A protein and the small-molecule ligand that binds it are described below.
Small molecule (SMILES): CC(C)CCC[C@@H](C)[C@H]1CC[C@H]2[C@@H]3CC=C4C[C@@H](OC(=O)CCC(=O)O)CC[C@]4(C)[C@H]3CC[C@]12C

Sequence of chain 1.A:
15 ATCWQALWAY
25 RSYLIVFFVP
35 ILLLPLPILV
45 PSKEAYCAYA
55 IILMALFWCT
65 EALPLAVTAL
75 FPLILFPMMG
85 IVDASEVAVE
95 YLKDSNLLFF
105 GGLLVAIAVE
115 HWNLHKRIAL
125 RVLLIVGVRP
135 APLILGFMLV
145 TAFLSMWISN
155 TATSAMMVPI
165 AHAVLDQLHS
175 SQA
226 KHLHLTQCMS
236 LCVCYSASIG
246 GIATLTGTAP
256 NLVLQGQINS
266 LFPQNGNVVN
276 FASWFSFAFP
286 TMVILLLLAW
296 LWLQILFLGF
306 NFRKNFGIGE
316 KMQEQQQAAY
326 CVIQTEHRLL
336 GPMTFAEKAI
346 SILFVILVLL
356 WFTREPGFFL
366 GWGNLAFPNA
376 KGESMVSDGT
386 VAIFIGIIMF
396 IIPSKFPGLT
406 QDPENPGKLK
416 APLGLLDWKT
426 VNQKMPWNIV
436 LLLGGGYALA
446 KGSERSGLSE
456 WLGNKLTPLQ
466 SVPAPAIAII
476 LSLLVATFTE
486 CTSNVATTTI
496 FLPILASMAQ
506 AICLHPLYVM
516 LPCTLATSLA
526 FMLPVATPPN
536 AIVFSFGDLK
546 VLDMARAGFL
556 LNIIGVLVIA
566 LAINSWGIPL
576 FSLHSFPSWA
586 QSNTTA

Binding-site contacts:
Ligand atom CAL contacts residue TYR50 of chain 1.A at 3.9 Å (hydrophobic).
Ligand atom CAZ contacts residue MET82 of chain 1.A at 4.3 Å (hydrophobic).
Ligand atom CAI contacts residue MET83 of chain 1.A at 4.4 Å (hydrophobic).
Ligand atom CBA contacts residue PHE389 of chain 1.B at 4.2 Å (hydrophobic).
Ligand atom CAC contacts residue PRO34 of chain 1.A at 4.1 Å (hydrophobic).
Ligand atom CAB contacts residue ILE392 of chain 1.B at 4.0 Å (hydrophobic).
Ligand atom CAK contacts residue MET83 of chain 1.A at 4.3 Å (hydrophobic).
Ligand atom CBA contacts residue ILE78 of chain 1.A at 4.4 Å (hydrophobic).
Ligand atom CAP contacts residue LEU79 of chain 1.A at 3.9 Å (hydrophobic).
Ligand atom OAW contacts residue TYR50 of chain 1.A at 4.2 Å.
Ligand atom CBF contacts residue MET83 of chain 1.A at 4.4 Å (hydrophobic).
Ligand atom CAT contacts residue PRO41 of chain 1.A at 4.5 Å (hydrophobic).
Ligand atom CAY contacts residue TYR50 of chain 1.A at 3.2 Å (hydrophobic).
Ligand atom CAM contacts residue TYR50 of chain 1.A at 3.4 Å (hydrophobic).
Ligand atom CAU contacts residue TYR53 of chain 1.A at 3.7 Å (hydrophobic).
Ligand atom CAI contacts residue MET82 of chain 1.A at 3.3 Å (hydrophobic).
Ligand atom OAG contacts residue TYR50 of chain 1.A at 2.8 Å (h-bond).
Ligand atom CAR contacts residue TYR50 of chain 1.A at 4.3 Å (hydrophobic).
Ligand atom CAC contacts residue LEU57 of chain 1.A at 3.8 Å (hydrophobic).
Ligand atom CAN contacts residue ILE78 of chain 1.A at 4.4 Å (hydrophobic).
Ligand atom CBE contacts residue LEU79 of chain 1.A at 3.9 Å (hydrophobic).
Ligand atom CAC contacts residue TYR53 of chain 1.A at 4.2 Å (hydrophobic).
Ligand atom CAN contacts residue PHE389 of chain 1.B at 4.2 Å (hydrophobic).
Ligand atom CAA contacts residue ILE393 of chain 1.B at 3.8 Å (hydrophobic).
Ligand atom CAK contacts residue MET82 of chain 1.A at 3.6 Å (hydrophobic).
Ligand atom CAS contacts residue LEU38 of chain 1.A at 4.0 Å (hydrophobic).
Ligand atom CAA contacts residue PHE389 of chain 1.B at 4.1 Å (hydrophobic).
Ligand atom CAQ contacts residue MET82 of chain 1.A at 3.8 Å (hydrophobic).
Ligand atom CBB contacts residue TYR53 of chain 1.A at 4.4 Å (hydrophobic).
Ligand atom CAB contacts residue PHE75 of chain 1.A at 3.6 Å (hydrophobic).
Ligand atom CBA contacts residue ILE392 of chain 1.B at 4.5 Å (hydrophobic).
Ligand atom CBC contacts residue TYR50 of chain 1.A at 4.5 Å (hydrophobic).
Ligand atom CAC contacts residue LEU79 of chain 1.A at 4.3 Å (hydrophobic).

Sequence of chain 1.B:
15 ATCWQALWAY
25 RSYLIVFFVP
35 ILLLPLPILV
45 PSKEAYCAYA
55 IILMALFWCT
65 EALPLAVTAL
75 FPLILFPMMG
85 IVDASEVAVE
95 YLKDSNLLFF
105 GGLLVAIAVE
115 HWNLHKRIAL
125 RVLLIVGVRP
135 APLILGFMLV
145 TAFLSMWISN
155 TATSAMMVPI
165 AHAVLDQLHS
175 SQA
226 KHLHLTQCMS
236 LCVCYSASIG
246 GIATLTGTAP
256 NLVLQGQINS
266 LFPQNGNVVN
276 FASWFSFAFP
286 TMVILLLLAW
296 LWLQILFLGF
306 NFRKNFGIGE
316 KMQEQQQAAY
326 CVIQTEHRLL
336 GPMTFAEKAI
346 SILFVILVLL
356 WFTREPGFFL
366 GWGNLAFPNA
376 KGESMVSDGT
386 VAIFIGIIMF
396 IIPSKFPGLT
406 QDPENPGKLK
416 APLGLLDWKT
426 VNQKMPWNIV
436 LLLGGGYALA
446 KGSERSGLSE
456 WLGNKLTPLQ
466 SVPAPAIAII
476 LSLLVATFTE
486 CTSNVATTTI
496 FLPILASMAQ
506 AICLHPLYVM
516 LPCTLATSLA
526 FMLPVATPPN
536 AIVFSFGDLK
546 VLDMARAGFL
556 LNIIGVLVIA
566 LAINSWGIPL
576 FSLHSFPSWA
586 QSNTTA